Binding-site contacts:
Ligand atom C2 contacts residue TYR89 of chain 1.A at 3.3 Å (hydrophobic).
Ligand atom BR1 contacts residue ALA103 of chain 1.B at 3.9 Å.
Ligand atom C11 contacts residue TYR192 of chain 1.A at 3.1 Å (hydrophobic).
Ligand atom C1 contacts residue TRP143 of chain 1.A at 3.3 Å (hydrophobic).
Ligand atom C7 contacts residue MET114 of chain 1.B at 3.6 Å (hydrophobic).
Ligand atom BR1 contacts residue THR144 of chain 1.A at 3.8 Å.
Ligand atom C8 contacts residue MET114 of chain 1.B at 3.4 Å (hydrophobic).
Ligand atom BR1 contacts residue LEU102 of chain 1.B at 3.8 Å.
Ligand atom BR1 contacts residue ARG104 of chain 1.B at 3.4 Å.
Ligand atom N1 contacts residue TRP143 of chain 1.A at 2.9 Å (h-bond).
Ligand atom BR1 contacts residue LEU112 of chain 1.B at 3.2 Å.
Ligand atom N2 contacts residue TRP143 of chain 1.A at 3.4 Å (h-bond).
Ligand atom N3 contacts residue THR144 of chain 1.A at 3.7 Å.
Ligand atom C4 contacts residue TYR185 of chain 1.A at 3.8 Å (hydrophobic).
Ligand atom C3 contacts residue TYR192 of chain 1.A at 3.7 Å (hydrophobic).
Ligand atom N3 contacts residue TRP143 of chain 1.A at 3.8 Å.
Ligand atom C4 contacts residue TRP143 of chain 1.A at 3.8 Å (hydrophobic).
Ligand atom C6 contacts residue THR144 of chain 1.A at 3.7 Å.
Ligand atom C9 contacts residue TRP143 of chain 1.A at 3.7 Å (hydrophobic).
Ligand atom C11 contacts residue CYS188 of chain 1.A at 3.6 Å (hydrophobic).
Ligand atom C12 contacts residue TYR192 of chain 1.A at 3.1 Å (hydrophobic).
Ligand atom C12 contacts residue ARG104 of chain 1.B at 3.4 Å.
Ligand atom C8 contacts residue TRP143 of chain 1.A at 3.2 Å (hydrophobic).
Ligand atom C2 contacts residue TRP53 of chain 1.B at 3.9 Å (hydrophobic).
Ligand atom C5 contacts residue CYS187 of chain 1.A at 3.8 Å (hydrophobic).
Ligand atom C3 contacts residue TYR89 of chain 1.A at 3.2 Å (hydrophobic).
Ligand atom N2 contacts residue MET114 of chain 1.B at 3.4 Å.
Ligand atom C7 contacts residue TRP143 of chain 1.A at 3.4 Å (hydrophobic).
Ligand atom C10 contacts residue LEU112 of chain 1.B at 3.6 Å (hydrophobic).
Ligand atom C3 contacts residue TRP143 of chain 1.A at 3.7 Å (hydrophobic).
Ligand atom C2 contacts residue TRP143 of chain 1.A at 3.6 Å (hydrophobic).
Ligand atom C4 contacts residue TYR192 of chain 1.A at 3.8 Å (hydrophobic).
Ligand atom N1 contacts residue SER142 of chain 1.A at 3.9 Å.
Ligand atom C3 contacts residue TYR185 of chain 1.A at 3.4 Å (hydrophobic).
Ligand atom N3 contacts residue MET114 of chain 1.B at 3.7 Å.
Ligand atom O1 contacts residue LEU112 of chain 1.B at 3.5 Å.
Ligand atom C11 contacts residue LEU112 of chain 1.B at 3.9 Å (hydrophobic).
Ligand atom N1 contacts residue TYR89 of chain 1.A at 2.7 Å (h-bond).
Ligand atom O1 contacts residue ARG104 of chain 1.B at 3.7 Å.
Ligand atom C5 contacts residue MET114 of chain 1.B at 3.7 Å (hydrophobic).

Sequence of chain 1.A:
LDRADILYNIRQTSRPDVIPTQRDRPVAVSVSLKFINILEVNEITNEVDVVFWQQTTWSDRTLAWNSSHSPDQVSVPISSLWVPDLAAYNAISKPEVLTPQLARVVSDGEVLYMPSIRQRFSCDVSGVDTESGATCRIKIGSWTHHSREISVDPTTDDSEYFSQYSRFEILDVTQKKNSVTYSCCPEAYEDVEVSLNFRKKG

The protein below binds the small molecule below.
Small molecule (SMILES): CCOc1cc(N2CCCNCC2)cnc1Br

Sequence of chain 1.B:
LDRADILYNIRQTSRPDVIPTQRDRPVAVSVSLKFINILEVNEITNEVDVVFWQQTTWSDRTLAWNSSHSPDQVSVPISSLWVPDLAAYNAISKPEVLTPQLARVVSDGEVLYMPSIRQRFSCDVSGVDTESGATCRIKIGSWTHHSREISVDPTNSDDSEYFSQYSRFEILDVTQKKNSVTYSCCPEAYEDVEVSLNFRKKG